Sequence of chain 1.A:
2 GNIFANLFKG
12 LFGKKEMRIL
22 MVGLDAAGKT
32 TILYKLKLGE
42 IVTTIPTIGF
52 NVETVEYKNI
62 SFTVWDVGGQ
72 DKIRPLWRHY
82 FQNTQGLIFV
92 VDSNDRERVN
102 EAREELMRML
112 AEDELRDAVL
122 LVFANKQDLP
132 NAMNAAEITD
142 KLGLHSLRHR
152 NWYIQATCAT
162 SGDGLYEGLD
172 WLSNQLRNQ

This protein binds this small molecule.
Small molecule (SMILES): C[C@H]1CCC/C=C/[C@@H]2C[C@H](O)C[C@H]2[C@H](O)/C=C/C(=O)O1

Binding-site contacts:
Ligand atom C16 contacts residue TYR81 of chain 1.A at 3.9 Å (hydrophobic).
Ligand atom C1 contacts residue THR64 of chain 1.A at 3.9 Å.
Ligand atom OC4 contacts residue VAL65 of chain 1.A at 3.8 Å.
Ligand atom C4 contacts residue TRP66 of chain 1.A at 3.7 Å (hydrophobic).
Ligand atom C8 contacts residue TRP66 of chain 1.A at 4.3 Å (hydrophobic).
Ligand atom C12 contacts residue TYR81 of chain 1.A at 3.8 Å (hydrophobic).
Ligand atom C1 contacts residue VAL65 of chain 1.A at 4.4 Å (hydrophobic).
Ligand atom C2 contacts residue TRP66 of chain 1.A at 3.9 Å (hydrophobic).
Ligand atom OC4 contacts residue ASP67 of chain 1.A at 2.9 Å (salt-bridge).
Ligand atom OC7 contacts residue PHE51 of chain 1.A at 4.3 Å.
Ligand atom C3 contacts residue TRP66 of chain 1.A at 3.4 Å (hydrophobic).
Ligand atom OC1 contacts residue THR64 of chain 1.A at 3.3 Å.
Ligand atom C1 contacts residue TRP66 of chain 1.A at 4.3 Å (hydrophobic).
Ligand atom C2 contacts residue VAL65 of chain 1.A at 3.6 Å (hydrophobic).
Ligand atom C4 contacts residue ASP67 of chain 1.A at 3.9 Å.
Ligand atom C8 contacts residue PHE51 of chain 1.A at 4.0 Å (hydrophobic).
Ligand atom OC7 contacts residue TRP78 of chain 1.A at 3.1 Å (h-bond).
Ligand atom C14 contacts residue TYR81 of chain 1.A at 3.5 Å (hydrophobic).
Ligand atom C3 contacts residue VAL65 of chain 1.A at 4.5 Å (hydrophobic).
Ligand atom C7 contacts residue PHE51 of chain 1.A at 4.4 Å (hydrophobic).
Ligand atom OC1 contacts residue VAL65 of chain 1.A at 4.3 Å.
Ligand atom C10 contacts residue PHE51 of chain 1.A at 3.8 Å (hydrophobic).
Ligand atom C6 contacts residue PHE51 of chain 1.A at 3.8 Å (hydrophobic).
Ligand atom C9 contacts residue TRP66 of chain 1.A at 3.9 Å (hydrophobic).
Ligand atom C7 contacts residue ASP67 of chain 1.A at 4.1 Å.
Ligand atom C6 contacts residue ASP67 of chain 1.A at 3.5 Å.
Ligand atom C7 contacts residue TRP66 of chain 1.A at 4.1 Å (hydrophobic).
Ligand atom C2 contacts residue THR64 of chain 1.A at 4.4 Å.
Ligand atom OC7 contacts residue ASP67 of chain 1.A at 4.2 Å.
Ligand atom C1 contacts residue VAL53 of chain 1.A at 4.3 Å (hydrophobic).
Ligand atom C7 contacts residue TRP78 of chain 1.A at 3.3 Å (hydrophobic).
Ligand atom OC1 contacts residue VAL53 of chain 1.A at 3.4 Å.
Ligand atom C13 contacts residue TYR81 of chain 1.A at 4.2 Å (hydrophobic).
Ligand atom OC4 contacts residue TRP66 of chain 1.A at 3.7 Å.
Ligand atom C11 contacts residue TYR81 of chain 1.A at 4.3 Å (hydrophobic).
Ligand atom C8 contacts residue TRP78 of chain 1.A at 4.0 Å (hydrophobic).
Ligand atom C5 contacts residue PHE51 of chain 1.A at 3.8 Å (hydrophobic).
Ligand atom C11 contacts residue TRP66 of chain 1.A at 4.3 Å (hydrophobic).
Ligand atom OC7 contacts residue ILE74 of chain 1.A at 3.9 Å.
Ligand atom O16 contacts residue TRP66 of chain 1.A at 3.8 Å.